Sequence of chain 1.B:
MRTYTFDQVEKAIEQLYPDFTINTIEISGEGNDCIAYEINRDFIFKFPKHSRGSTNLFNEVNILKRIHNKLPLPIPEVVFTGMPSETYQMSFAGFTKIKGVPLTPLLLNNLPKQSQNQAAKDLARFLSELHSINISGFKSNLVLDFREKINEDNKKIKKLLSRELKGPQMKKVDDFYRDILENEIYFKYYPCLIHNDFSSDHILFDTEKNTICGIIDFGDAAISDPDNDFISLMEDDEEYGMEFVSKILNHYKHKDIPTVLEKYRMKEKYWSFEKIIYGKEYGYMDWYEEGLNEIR

This small molecule binds to this protein.
Small molecule (SMILES): Nc1ncnc2c1ncn2[C@@H]1O[C@H](CO)[C@@H](O)[C@H]1O

Binding-site contacts:
Ligand atom C4 contacts residue ILE44 of chain 1.B at 3.9 Å (hydrophobic).
Ligand atom C2 contacts residue LYS97 of chain 1.B at 4.1 Å.
Ligand atom N6 contacts residue PRO76 of chain 1.B at 4.0 Å.
Ligand atom N1 contacts residue THR96 of chain 1.B at 4.2 Å.
Ligand atom N1 contacts residue ILE44 of chain 1.B at 4.1 Å.
Ligand atom O3' contacts residue ILE216 of chain 1.B at 4.2 Å.
Ligand atom N3 contacts residue ILE44 of chain 1.B at 4.2 Å.
Ligand atom O5' contacts residue ASP217 of chain 1.B at 3.2 Å (salt-bridge).
Ligand atom N9 contacts residue ILE216 of chain 1.B at 4.1 Å.
Ligand atom C6 contacts residue THR96 of chain 1.B at 4.2 Å.
Ligand atom N6 contacts residue ILE216 of chain 1.B at 4.3 Å.
Ligand atom O5' contacts residue LYS46 of chain 1.B at 3.9 Å.
Ligand atom C2 contacts residue ILE98 of chain 1.B at 2.9 Å (hydrophobic).
Ligand atom C2' contacts residue ILE216 of chain 1.B at 3.6 Å (hydrophobic).
Ligand atom N1 contacts residue ILE98 of chain 1.B at 2.9 Å (h-bond).
Ligand atom C5' contacts residue GLU30 of chain 1.B at 3.9 Å.
Ligand atom N7 contacts residue ILE44 of chain 1.B at 3.8 Å.
Ligand atom C8 contacts residue ILE44 of chain 1.B at 3.8 Å (hydrophobic).
Ligand atom C6 contacts residue ILE216 of chain 1.B at 4.0 Å (hydrophobic).
Ligand atom C6 contacts residue ILE44 of chain 1.B at 3.8 Å (hydrophobic).
Ligand atom N9 contacts residue ILE44 of chain 1.B at 4.2 Å.
Ligand atom C5' contacts residue ALA36 of chain 1.B at 3.8 Å (hydrophobic).
Ligand atom C4 contacts residue ILE216 of chain 1.B at 4.2 Å (hydrophobic).
Ligand atom O4' contacts residue SER28 of chain 1.B at 3.5 Å (h-bond).
Ligand atom O4' contacts residue GLY29 of chain 1.B at 4.0 Å.
Ligand atom C2 contacts residue LEU204 of chain 1.B at 3.9 Å (hydrophobic).
Ligand atom C5 contacts residue ILE216 of chain 1.B at 4.2 Å (hydrophobic).
Ligand atom C5 contacts residue ILE44 of chain 1.B at 3.7 Å (hydrophobic).
Ligand atom N6 contacts residue ILE98 of chain 1.B at 4.2 Å.
Ligand atom C3' contacts residue ILE216 of chain 1.B at 3.8 Å (hydrophobic).
Ligand atom C3' contacts residue ASP217 of chain 1.B at 4.2 Å.
Ligand atom N1 contacts residue LYS97 of chain 1.B at 3.8 Å.
Ligand atom O4' contacts residue ALA36 of chain 1.B at 4.1 Å.
Ligand atom N3 contacts residue ILE98 of chain 1.B at 4.0 Å.
Ligand atom C6 contacts residue ILE98 of chain 1.B at 4.0 Å (hydrophobic).
Ligand atom C4' contacts residue GLY29 of chain 1.B at 3.9 Å.
Ligand atom N6 contacts residue THR96 of chain 1.B at 3.4 Å (h-bond).
Ligand atom N6 contacts residue PHE95 of chain 1.B at 4.1 Å.
Ligand atom C5' contacts residue GLY29 of chain 1.B at 4.2 Å.
Ligand atom O3' contacts residue ASP217 of chain 1.B at 4.0 Å.